Binding-site contacts:
Ligand atom C4 contacts residue ASN1130 of chain 1.A at 4.2 Å.
Ligand atom C1 contacts residue ASN1130 of chain 1.A at 1.4 Å.
Ligand atom N2 contacts residue ASN1130 of chain 1.A at 2.9 Å (h-bond).
Ligand atom C5 contacts residue ASN1130 of chain 1.A at 3.6 Å.
Ligand atom C7 contacts residue ASN1130 of chain 1.A at 3.3 Å.
Ligand atom O5 contacts residue ASN1130 of chain 1.A at 2.3 Å (h-bond).
Ligand atom C3 contacts residue ASN1130 of chain 1.A at 3.8 Å.
Ligand atom O7 contacts residue ASN1130 of chain 1.A at 3.3 Å (h-bond).
Ligand atom C2 contacts residue ASN1130 of chain 1.A at 2.4 Å.

Sequence of chain 1.A:
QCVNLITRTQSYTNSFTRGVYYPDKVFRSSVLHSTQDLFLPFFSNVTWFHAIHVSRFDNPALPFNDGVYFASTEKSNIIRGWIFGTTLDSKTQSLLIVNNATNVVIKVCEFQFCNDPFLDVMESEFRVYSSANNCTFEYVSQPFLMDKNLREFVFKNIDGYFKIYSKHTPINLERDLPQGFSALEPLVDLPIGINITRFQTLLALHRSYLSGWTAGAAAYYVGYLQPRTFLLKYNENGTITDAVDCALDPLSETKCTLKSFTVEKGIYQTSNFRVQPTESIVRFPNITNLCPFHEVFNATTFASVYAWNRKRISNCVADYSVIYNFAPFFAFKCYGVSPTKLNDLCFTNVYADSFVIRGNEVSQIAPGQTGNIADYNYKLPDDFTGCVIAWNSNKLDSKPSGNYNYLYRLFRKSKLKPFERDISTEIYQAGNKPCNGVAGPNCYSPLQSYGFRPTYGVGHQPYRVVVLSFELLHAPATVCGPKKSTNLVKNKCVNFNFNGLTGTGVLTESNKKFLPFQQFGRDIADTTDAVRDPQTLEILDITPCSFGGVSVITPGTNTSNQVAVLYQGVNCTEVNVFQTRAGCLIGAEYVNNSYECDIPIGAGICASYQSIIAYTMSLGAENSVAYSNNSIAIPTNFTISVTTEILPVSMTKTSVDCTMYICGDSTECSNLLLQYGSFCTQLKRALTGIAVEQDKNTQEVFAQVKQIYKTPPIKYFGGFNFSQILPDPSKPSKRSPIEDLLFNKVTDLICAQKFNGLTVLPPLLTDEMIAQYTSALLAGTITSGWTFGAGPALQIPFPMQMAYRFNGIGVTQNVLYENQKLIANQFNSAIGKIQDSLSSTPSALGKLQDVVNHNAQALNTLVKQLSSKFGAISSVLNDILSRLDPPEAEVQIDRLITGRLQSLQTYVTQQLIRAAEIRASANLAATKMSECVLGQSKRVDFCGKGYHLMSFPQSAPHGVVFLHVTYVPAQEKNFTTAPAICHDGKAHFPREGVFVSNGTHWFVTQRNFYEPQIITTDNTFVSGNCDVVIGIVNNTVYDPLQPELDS

This small molecule binds to this protein.
Small molecule (SMILES): CC(=O)N[C@H]1[C@H](O[C@H]2[C@H](O)[C@@H](NC(C)=O)CO[C@@H]2CO)O[C@H](CO)[C@@H](O)[C@@H]1O